Binding-site contacts:
Ligand atom C5 contacts residue GLU155 of chain 1.A at 4.5 Å.
Ligand atom C4 contacts residue ASN175 of chain 1.A at 4.2 Å.
Ligand atom C1 contacts residue ASN175 of chain 1.A at 1.4 Å.
Ligand atom O5 contacts residue ILE156 of chain 1.A at 3.2 Å (h-bond).
Ligand atom C1 contacts residue GLU155 of chain 1.A at 4.2 Å.
Ligand atom O6 contacts residue LYS218 of chain 1.A at 3.3 Å.
Ligand atom C5 contacts residue ILE156 of chain 1.A at 4.2 Å (hydrophobic).
Ligand atom O6 contacts residue GLU155 of chain 1.A at 4.0 Å.
Ligand atom O7 contacts residue ASN175 of chain 1.A at 3.5 Å (h-bond).
Ligand atom O5 contacts residue ASN175 of chain 1.A at 2.4 Å (h-bond).
Ligand atom O3 contacts residue GLN214 of chain 1.A at 4.5 Å.
Ligand atom N2 contacts residue ASN175 of chain 1.A at 2.9 Å (h-bond).
Ligand atom O4 contacts residue GLN214 of chain 1.A at 4.4 Å.
Ligand atom C7 contacts residue GLU154 of chain 1.A at 4.5 Å.
Ligand atom C3 contacts residue ASN175 of chain 1.A at 3.8 Å.
Ligand atom C6 contacts residue GLU155 of chain 1.A at 3.8 Å.
Ligand atom O7 contacts residue GLU154 of chain 1.A at 3.7 Å.
Ligand atom C6 contacts residue LYS218 of chain 1.A at 4.3 Å.
Ligand atom O6 contacts residue ILE156 of chain 1.A at 3.3 Å (h-bond).
Ligand atom C5 contacts residue ASN175 of chain 1.A at 3.7 Å.
Ligand atom C1 contacts residue ILE156 of chain 1.A at 4.0 Å (hydrophobic).
Ligand atom C1 contacts residue GLN214 of chain 1.A at 4.5 Å.
Ligand atom C2 contacts residue GLU154 of chain 1.A at 4.2 Å.
Ligand atom C3 contacts residue GLN214 of chain 1.A at 3.9 Å.
Ligand atom C1 contacts residue GLU154 of chain 1.A at 3.9 Å.
Ligand atom C6 contacts residue ILE156 of chain 1.A at 4.0 Å (hydrophobic).
Ligand atom C2 contacts residue ASN175 of chain 1.A at 2.5 Å.
Ligand atom C7 contacts residue ASN175 of chain 1.A at 3.4 Å.
Ligand atom C8 contacts residue LYS176 of chain 1.A at 3.8 Å.
Ligand atom O5 contacts residue GLU154 of chain 1.A at 4.1 Å.
Ligand atom O5 contacts residue GLU155 of chain 1.A at 3.5 Å.

Sequence of chain 1.A:
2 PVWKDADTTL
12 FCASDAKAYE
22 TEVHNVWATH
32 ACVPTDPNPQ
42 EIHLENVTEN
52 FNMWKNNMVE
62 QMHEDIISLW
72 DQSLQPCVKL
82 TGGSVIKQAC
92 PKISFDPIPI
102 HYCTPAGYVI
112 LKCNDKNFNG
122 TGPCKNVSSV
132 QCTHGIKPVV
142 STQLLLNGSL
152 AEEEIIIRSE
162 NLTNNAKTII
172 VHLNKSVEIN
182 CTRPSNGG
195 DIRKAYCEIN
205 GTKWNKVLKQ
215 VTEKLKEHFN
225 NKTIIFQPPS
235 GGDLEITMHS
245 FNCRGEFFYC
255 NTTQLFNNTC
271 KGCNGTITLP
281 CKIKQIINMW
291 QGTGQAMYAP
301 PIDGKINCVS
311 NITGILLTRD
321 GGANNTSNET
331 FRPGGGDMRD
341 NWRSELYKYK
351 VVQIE

A small-molecule ligand and the protein it binds are described below.
Small molecule (SMILES): CC(=O)N[C@@H]1[C@@H](O)[C@H](O)[C@@H](CO)O[C@H]1O